Binding-site contacts:
Ligand atom O5 contacts residue ASN48 of chain 1.A at 2.4 Å (h-bond).
Ligand atom O6 contacts residue ASN48 of chain 1.A at 3.5 Å (h-bond).
Ligand atom C5 contacts residue ASN48 of chain 1.A at 3.7 Å.
Ligand atom C2 contacts residue TYR15 of chain 1.A at 4.5 Å (hydrophobic).
Ligand atom N2 contacts residue ASN48 of chain 1.A at 2.8 Å (h-bond).
Ligand atom C1 contacts residue ASN48 of chain 1.A at 1.4 Å.
Ligand atom O6 contacts residue THR16 of chain 1.A at 4.3 Å.
Ligand atom C4 contacts residue ASN48 of chain 1.A at 4.2 Å.
Ligand atom C7 contacts residue ASN48 of chain 1.A at 3.3 Å.
Ligand atom C2 contacts residue ASN48 of chain 1.A at 2.4 Å.
Ligand atom C3 contacts residue ASN48 of chain 1.A at 3.8 Å.
Ligand atom O7 contacts residue ASN48 of chain 1.A at 4.2 Å.
Ligand atom O6 contacts residue TYR15 of chain 1.A at 3.6 Å.
Ligand atom C6 contacts residue ASN48 of chain 1.A at 4.3 Å.
Ligand atom C8 contacts residue ASN48 of chain 1.A at 3.4 Å.
Ligand atom C8 contacts residue TYR15 of chain 1.A at 3.6 Å (hydrophobic).
Ligand atom O5 contacts residue TYR15 of chain 1.A at 4.4 Å.

This small molecule binds to this protein.
Small molecule (SMILES): CC(=O)N[C@@H]1[C@@H](O)[C@H](O)[C@@H](CO)O[C@H]1O

Sequence of chain 1.A:
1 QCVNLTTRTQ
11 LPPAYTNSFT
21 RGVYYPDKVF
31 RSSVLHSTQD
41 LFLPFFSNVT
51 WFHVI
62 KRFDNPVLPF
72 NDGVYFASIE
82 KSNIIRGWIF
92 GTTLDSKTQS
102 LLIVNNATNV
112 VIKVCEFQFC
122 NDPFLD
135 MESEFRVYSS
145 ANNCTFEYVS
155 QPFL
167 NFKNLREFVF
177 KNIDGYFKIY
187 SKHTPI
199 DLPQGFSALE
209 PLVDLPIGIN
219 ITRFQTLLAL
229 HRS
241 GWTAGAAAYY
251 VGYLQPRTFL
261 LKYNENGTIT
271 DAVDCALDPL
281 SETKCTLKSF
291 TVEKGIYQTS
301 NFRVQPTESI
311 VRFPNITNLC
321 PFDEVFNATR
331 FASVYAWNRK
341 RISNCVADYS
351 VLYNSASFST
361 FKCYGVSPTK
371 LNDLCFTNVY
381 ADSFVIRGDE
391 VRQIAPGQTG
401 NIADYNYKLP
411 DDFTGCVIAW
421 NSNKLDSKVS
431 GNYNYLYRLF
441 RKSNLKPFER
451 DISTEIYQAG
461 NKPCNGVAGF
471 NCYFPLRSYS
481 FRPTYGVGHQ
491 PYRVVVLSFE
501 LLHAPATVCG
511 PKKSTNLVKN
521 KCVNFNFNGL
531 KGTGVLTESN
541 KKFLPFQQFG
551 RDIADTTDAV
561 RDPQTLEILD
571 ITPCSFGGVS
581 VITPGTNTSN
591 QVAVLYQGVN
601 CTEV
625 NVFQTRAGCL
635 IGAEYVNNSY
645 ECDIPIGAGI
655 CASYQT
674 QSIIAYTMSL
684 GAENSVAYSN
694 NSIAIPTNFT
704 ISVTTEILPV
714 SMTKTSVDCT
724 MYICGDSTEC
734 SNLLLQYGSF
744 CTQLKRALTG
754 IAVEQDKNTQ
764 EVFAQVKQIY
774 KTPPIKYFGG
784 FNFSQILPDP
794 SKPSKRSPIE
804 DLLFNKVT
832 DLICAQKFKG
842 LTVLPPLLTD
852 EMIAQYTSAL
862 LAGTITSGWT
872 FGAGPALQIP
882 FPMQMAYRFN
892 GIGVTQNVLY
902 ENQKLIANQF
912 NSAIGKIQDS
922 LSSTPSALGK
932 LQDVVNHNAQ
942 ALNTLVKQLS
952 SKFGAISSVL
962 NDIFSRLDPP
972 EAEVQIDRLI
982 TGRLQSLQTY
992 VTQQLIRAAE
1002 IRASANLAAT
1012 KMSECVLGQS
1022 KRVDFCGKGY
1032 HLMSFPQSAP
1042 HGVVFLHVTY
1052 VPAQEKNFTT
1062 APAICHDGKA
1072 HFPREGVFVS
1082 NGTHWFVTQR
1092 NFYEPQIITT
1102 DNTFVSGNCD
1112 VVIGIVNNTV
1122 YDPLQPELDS